Sequence of chain 4.A:
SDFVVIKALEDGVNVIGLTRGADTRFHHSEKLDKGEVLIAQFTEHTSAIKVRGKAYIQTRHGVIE

Binding-site contacts:
Ligand atom CZ2 contacts residue ILE49 of chain 4.A at 3.9 Å (hydrophobic).
Ligand atom CZ3 contacts residue GLY17 of chain 4.A at 3.7 Å.
Ligand atom CZ2 contacts residue ALA40 of chain 4.A at 3.9 Å (hydrophobic).
Ligand atom OXT contacts residue THR43 of chain 4.A at 2.6 Å (h-bond).
Ligand atom CE2 contacts residue GLN41 of chain 4.A at 3.9 Å.
Ligand atom C contacts residue THR46 of chain 4.A at 3.9 Å.
Ligand atom CB contacts residue SER47 of chain 3.C at 3.4 Å.
Ligand atom OXT contacts residue THR46 of chain 4.A at 2.8 Å (h-bond).
Ligand atom CE3 contacts residue HIS28 of chain 4.A at 4.0 Å.
Ligand atom O contacts residue GLY21 of chain 3.C at 3.0 Å (h-bond).
Ligand atom C contacts residue THR43 of chain 4.A at 3.5 Å.
Ligand atom CA contacts residue THR24 of chain 3.C at 3.2 Å.
Ligand atom CA contacts residue GLY21 of chain 3.C at 3.5 Å.
Ligand atom C contacts residue GLY21 of chain 3.C at 3.4 Å.
Ligand atom CE2 contacts residue THR46 of chain 4.A at 4.0 Å.
Ligand atom CD1 contacts residue GLN41 of chain 4.A at 3.6 Å.
Ligand atom OXT contacts residue GLY21 of chain 3.C at 4.0 Å.
Ligand atom NE1 contacts residue GLN41 of chain 4.A at 2.9 Å (h-bond).
Ligand atom O contacts residue THR43 of chain 4.A at 3.6 Å.
Ligand atom O contacts residue THR19 of chain 3.C at 4.0 Å.
Ligand atom CG contacts residue SER47 of chain 3.C at 3.8 Å.
Ligand atom N contacts residue GLY21 of chain 3.C at 2.8 Å (h-bond).
Ligand atom C contacts residue SER47 of chain 3.C at 3.5 Å.
Ligand atom CZ2 contacts residue THR46 of chain 4.A at 3.9 Å.
Ligand atom CD1 contacts residue SER47 of chain 3.C at 3.5 Å.
Ligand atom CD2 contacts residue THR46 of chain 4.A at 4.0 Å.
Ligand atom CA contacts residue THR19 of chain 3.C at 3.7 Å.
Ligand atom CB contacts residue THR24 of chain 3.C at 3.6 Å.
Ligand atom N contacts residue ASP23 of chain 3.C at 3.3 Å (salt-bridge).
Ligand atom CA contacts residue SER47 of chain 3.C at 3.9 Å.
Ligand atom N contacts residue THR19 of chain 3.C at 2.8 Å (h-bond).
Ligand atom CB contacts residue THR19 of chain 3.C at 3.7 Å.
Ligand atom N contacts residue THR24 of chain 3.C at 2.8 Å (h-bond).
Ligand atom O contacts residue SER47 of chain 3.C at 2.9 Å (h-bond).
Ligand atom NE1 contacts residue ALA40 of chain 4.A at 3.8 Å.
Ligand atom OXT contacts residue HIS45 of chain 4.A at 3.8 Å.
Ligand atom CD1 contacts residue THR43 of chain 4.A at 3.9 Å.
Ligand atom CZ3 contacts residue HIS28 of chain 4.A at 4.0 Å.
Ligand atom CH2 contacts residue GLY17 of chain 4.A at 3.5 Å.
Ligand atom O contacts residue ARG20 of chain 3.C at 3.5 Å.

Sequence of chain 3.C:
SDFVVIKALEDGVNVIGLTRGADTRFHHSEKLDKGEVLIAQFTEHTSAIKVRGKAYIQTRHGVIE

This protein binds this small molecule.
Small molecule (SMILES): N[C@@H](Cc1c[nH]c2ccccc12)C(=O)O